Sequence of chain 1.H:
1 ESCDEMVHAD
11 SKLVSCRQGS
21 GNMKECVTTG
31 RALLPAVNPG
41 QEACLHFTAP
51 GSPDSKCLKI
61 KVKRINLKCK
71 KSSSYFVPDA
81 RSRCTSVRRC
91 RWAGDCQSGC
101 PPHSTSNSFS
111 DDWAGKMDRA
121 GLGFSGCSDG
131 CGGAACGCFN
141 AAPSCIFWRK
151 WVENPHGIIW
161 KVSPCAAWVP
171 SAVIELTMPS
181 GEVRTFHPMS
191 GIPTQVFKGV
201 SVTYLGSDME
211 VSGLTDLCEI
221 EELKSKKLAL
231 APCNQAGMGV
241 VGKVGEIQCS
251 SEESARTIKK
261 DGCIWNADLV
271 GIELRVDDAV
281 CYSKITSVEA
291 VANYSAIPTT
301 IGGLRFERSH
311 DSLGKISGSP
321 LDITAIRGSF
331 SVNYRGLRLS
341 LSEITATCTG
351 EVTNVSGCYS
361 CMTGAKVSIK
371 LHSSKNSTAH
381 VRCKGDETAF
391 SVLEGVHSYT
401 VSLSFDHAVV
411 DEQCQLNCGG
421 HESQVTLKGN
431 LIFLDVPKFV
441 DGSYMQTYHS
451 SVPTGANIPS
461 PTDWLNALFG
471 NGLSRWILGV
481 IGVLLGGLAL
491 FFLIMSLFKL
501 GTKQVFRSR

A small-molecule ligand and the protein it binds are described below.
Small molecule (SMILES): CC(=O)N[C@@H]1[C@@H](O)[C@H](O)[C@@H](CO)O[C@H]1O

Binding-site contacts:
Ligand atom C5 contacts residue ASN376 of chain 1.H at 3.7 Å.
Ligand atom O7 contacts residue ASN376 of chain 1.H at 3.6 Å.
Ligand atom C3 contacts residue ASN376 of chain 1.H at 3.8 Å.
Ligand atom C1 contacts residue ASN376 of chain 1.H at 1.4 Å.
Ligand atom N2 contacts residue ASN376 of chain 1.H at 2.9 Å (h-bond).
Ligand atom C7 contacts residue ASN376 of chain 1.H at 3.4 Å.
Ligand atom C2 contacts residue ASN376 of chain 1.H at 2.5 Å.
Ligand atom C4 contacts residue ASN376 of chain 1.H at 4.2 Å.
Ligand atom O5 contacts residue ASN376 of chain 1.H at 2.4 Å (h-bond).